This small molecule binds to this protein.
Small molecule (SMILES): COc1ccccc1OCCNC(=O)c1cc(=O)[nH]c2cc(F)ccc12

Binding-site contacts:
Ligand atom O3 contacts residue GLU166 of chain 2.A at 3.4 Å.
Ligand atom C12 contacts residue PHE140 of chain 2.A at 3.7 Å (hydrophobic).
Ligand atom C3 contacts residue MET49 of chain 2.A at 3.6 Å (hydrophobic).
Ligand atom C3 contacts residue ARG188 of chain 2.A at 3.6 Å.
Ligand atom C14 contacts residue PHE140 of chain 2.A at 3.8 Å (hydrophobic).
Ligand atom C18 contacts residue ASN142 of chain 2.A at 3.6 Å.
Ligand atom N contacts residue CYS145 of chain 2.A at 3.5 Å (h-bond).
Ligand atom C contacts residue GLN189 of chain 2.A at 3.7 Å.
Ligand atom C17 contacts residue ASN142 of chain 2.A at 3.5 Å.
Ligand atom C7 contacts residue HIS41 of chain 2.A at 3.5 Å.
Ligand atom O3 contacts residue HIS172 of chain 2.A at 3.3 Å.
Ligand atom C12 contacts residue HIS163 of chain 2.A at 3.5 Å.
Ligand atom C14 contacts residue GLU166 of chain 2.A at 3.7 Å.
Ligand atom C4 contacts residue HIS41 of chain 2.A at 3.8 Å.
Ligand atom N1 contacts residue GLU166 of chain 2.A at 3.0 Å (salt-bridge).
Ligand atom C11 contacts residue SER144 of chain 2.A at 3.7 Å.
Ligand atom C5 contacts residue HIS164 of chain 2.A at 3.5 Å.
Ligand atom N1 contacts residue PHE140 of chain 2.A at 2.9 Å (h-bond).
Ligand atom C13 contacts residue ASN142 of chain 2.A at 3.7 Å.
Ligand atom C12 contacts residue SER144 of chain 2.A at 3.8 Å.
Ligand atom C2 contacts residue MET165 of chain 2.A at 3.7 Å (hydrophobic).
Ligand atom C13 contacts residue LEU141 of chain 2.A at 3.5 Å (hydrophobic).
Ligand atom C13 contacts residue GLU166 of chain 2.A at 3.7 Å.
Ligand atom O2 contacts residue GLY143 of chain 2.A at 3.1 Å (h-bond).
Ligand atom C4 contacts residue MET49 of chain 2.A at 3.4 Å (hydrophobic).
Ligand atom C5 contacts residue HIS41 of chain 2.A at 3.5 Å.
Ligand atom O2 contacts residue ASN142 of chain 2.A at 3.3 Å (h-bond).
Ligand atom C12 contacts residue GLU166 of chain 2.A at 3.6 Å.
Ligand atom C16 contacts residue ASN142 of chain 2.A at 3.7 Å.
Ligand atom C13 contacts residue PHE140 of chain 2.A at 3.7 Å (hydrophobic).
Ligand atom O3 contacts residue PHE140 of chain 2.A at 3.2 Å.
Ligand atom C9 contacts residue CYS145 of chain 2.A at 3.6 Å (hydrophobic).
Ligand atom O3 contacts residue HIS163 of chain 2.A at 2.7 Å (h-bond).
Ligand atom C5 contacts residue MET49 of chain 2.A at 3.7 Å (hydrophobic).
Ligand atom C3 contacts residue ASP187 of chain 2.A at 3.7 Å.
Ligand atom C18 contacts residue LEU141 of chain 2.A at 3.7 Å (hydrophobic).
Ligand atom C3 contacts residue MET165 of chain 2.A at 3.3 Å (hydrophobic).
Ligand atom C2 contacts residue ARG188 of chain 2.A at 3.6 Å.
Ligand atom C11 contacts residue HIS163 of chain 2.A at 3.7 Å.
Ligand atom O2 contacts residue CYS145 of chain 2.A at 3.8 Å.

Sequence of chain 2.A:
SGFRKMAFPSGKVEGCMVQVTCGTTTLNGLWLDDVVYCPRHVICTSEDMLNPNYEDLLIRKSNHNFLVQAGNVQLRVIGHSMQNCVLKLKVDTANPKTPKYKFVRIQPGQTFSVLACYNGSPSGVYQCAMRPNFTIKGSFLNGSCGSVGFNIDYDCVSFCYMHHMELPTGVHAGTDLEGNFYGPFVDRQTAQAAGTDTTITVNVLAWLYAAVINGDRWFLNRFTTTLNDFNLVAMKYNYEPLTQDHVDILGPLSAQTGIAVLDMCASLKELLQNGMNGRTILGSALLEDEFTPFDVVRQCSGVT

Sequence of chain 1.A:
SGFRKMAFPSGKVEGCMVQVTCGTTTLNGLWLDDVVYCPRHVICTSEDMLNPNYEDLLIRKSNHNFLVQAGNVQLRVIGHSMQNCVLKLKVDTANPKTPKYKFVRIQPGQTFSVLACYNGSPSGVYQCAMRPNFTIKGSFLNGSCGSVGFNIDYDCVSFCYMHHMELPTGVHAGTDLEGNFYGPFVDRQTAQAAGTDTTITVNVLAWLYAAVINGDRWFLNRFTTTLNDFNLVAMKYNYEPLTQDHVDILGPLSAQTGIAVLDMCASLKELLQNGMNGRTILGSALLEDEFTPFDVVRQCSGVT